A protein and the small-molecule ligand that binds it are described below.
Small molecule (SMILES): C[C@]12CCC(=O)C[C@@H]1CC[C@@H]1[C@@H]2CC[C@]2(C)[C@@H](O)CC[C@@H]12

Binding-site contacts:
Ligand atom C18 contacts residue TRP75 of chain 1.A at 4.1 Å (hydrophobic).
Ligand atom O3 contacts residue LEU41 of chain 1.A at 4.1 Å.
Ligand atom C19 contacts residue MET76 of chain 1.A at 4.1 Å (hydrophobic).
Ligand atom C9 contacts residue LEU38 of chain 1.A at 4.0 Å (hydrophobic).
Ligand atom C3 contacts residue GLN45 of chain 1.A at 3.8 Å.
Ligand atom C19 contacts residue MET79 of chain 1.A at 3.9 Å (hydrophobic).
Ligand atom C12 contacts residue ASN39 of chain 1.A at 3.5 Å.
Ligand atom C16 contacts residue THR211 of chain 1.A at 4.0 Å.
Ligand atom O17 contacts residue PHE225 of chain 1.A at 4.0 Å.
Ligand atom C6 contacts residue VAL80 of chain 1.A at 4.0 Å (hydrophobic).
Ligand atom C4 contacts residue MET79 of chain 1.A at 4.2 Å (hydrophobic).
Ligand atom C13 contacts residue ASN39 of chain 1.A at 3.8 Å.
Ligand atom C5 contacts residue PHE98 of chain 1.A at 3.9 Å (hydrophobic).
Ligand atom C11 contacts residue LEU38 of chain 1.A at 3.4 Å (hydrophobic).
Ligand atom C18 contacts residue MET76 of chain 1.A at 3.7 Å (hydrophobic).
Ligand atom O3 contacts residue ARG86 of chain 1.A at 3.0 Å (salt-bridge).
Ligand atom O17 contacts residue ASN39 of chain 1.A at 2.7 Å (h-bond).
Ligand atom C6 contacts residue PHE98 of chain 1.A at 4.2 Å (hydrophobic).
Ligand atom O3 contacts residue GLN45 of chain 1.A at 3.4 Å (h-bond).
Ligand atom O17 contacts residue THR211 of chain 1.A at 3.0 Å (h-bond).
Ligand atom C1 contacts residue LEU38 of chain 1.A at 3.8 Å (hydrophobic).
Ligand atom C12 contacts residue LEU38 of chain 1.A at 3.5 Å (hydrophobic).
Ligand atom O3 contacts residue MET79 of chain 1.A at 4.2 Å.
Ligand atom C15 contacts residue MET114 of chain 1.A at 4.0 Å (hydrophobic).
Ligand atom C16 contacts residue PHE210 of chain 1.A at 3.6 Å (hydrophobic).
Ligand atom O3 contacts residue MET83 of chain 1.A at 3.7 Å.
Ligand atom C17 contacts residue ASN39 of chain 1.A at 3.2 Å.
Ligand atom C18 contacts residue THR211 of chain 1.A at 3.5 Å.
Ligand atom C2 contacts residue MET79 of chain 1.A at 4.1 Å (hydrophobic).
Ligand atom C3 contacts residue PHE98 of chain 1.A at 3.9 Å (hydrophobic).
Ligand atom O3 contacts residue PHE98 of chain 1.A at 3.6 Å.
Ligand atom C2 contacts residue LEU41 of chain 1.A at 4.1 Å (hydrophobic).
Ligand atom C15 contacts residue LEU207 of chain 1.A at 4.0 Å (hydrophobic).
Ligand atom O17 contacts residue LEU214 of chain 1.A at 4.0 Å.
Ligand atom C2 contacts residue GLN45 of chain 1.A at 3.3 Å.
Ligand atom C17 contacts residue THR211 of chain 1.A at 3.9 Å.
Ligand atom C4 contacts residue PHE98 of chain 1.A at 3.9 Å (hydrophobic).
Ligand atom C16 contacts residue LEU214 of chain 1.A at 3.9 Å (hydrophobic).
Ligand atom C1 contacts residue GLY42 of chain 1.A at 4.0 Å.
Ligand atom C3 contacts residue ARG86 of chain 1.A at 4.1 Å.

Sequence of chain 1.A:
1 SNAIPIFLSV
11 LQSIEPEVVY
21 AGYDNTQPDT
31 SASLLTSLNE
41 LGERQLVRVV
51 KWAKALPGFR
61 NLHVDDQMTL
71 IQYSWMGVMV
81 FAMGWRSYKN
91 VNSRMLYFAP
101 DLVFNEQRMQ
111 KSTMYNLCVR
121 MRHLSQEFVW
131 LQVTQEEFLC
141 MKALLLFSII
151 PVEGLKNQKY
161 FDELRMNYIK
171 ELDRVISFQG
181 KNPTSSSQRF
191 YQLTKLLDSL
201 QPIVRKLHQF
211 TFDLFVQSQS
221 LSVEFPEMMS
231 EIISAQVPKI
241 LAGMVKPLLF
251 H